This small molecule binds to this protein.
Small molecule (SMILES): CC(C)[C@H](NC(=O)[C@@H](NC(=O)[C@H](C)NC(=O)[C@@H]1CCCN1C(=O)[C@@H](N)Cc1ccccc1)[C@@H](C)OP(=O)(O)O)C(=O)O

Binding-site contacts:
Ligand atom CB contacts residue ASN231 of chain 2.A at 3.5 Å.
Ligand atom P contacts residue ARG134 of chain 2.A at 3.8 Å.
Ligand atom CG2 contacts residue GLY176 of chain 2.A at 3.5 Å.
Ligand atom P contacts residue ARG61 of chain 2.A at 3.5 Å.
Ligand atom N contacts residue ASN231 of chain 2.A at 2.8 Å (h-bond).
Ligand atom CG1 contacts residue LEU179 of chain 2.A at 3.7 Å (hydrophobic).
Ligand atom CD2 contacts residue ARG65 of chain 2.A at 3.0 Å.
Ligand atom CA contacts residue ASN180 of chain 2.A at 3.2 Å.
Ligand atom CA contacts residue ASN231 of chain 2.A at 3.5 Å.
Ligand atom CE2 contacts residue ARG65 of chain 2.A at 3.5 Å.
Ligand atom O2P contacts residue ARG134 of chain 2.A at 2.9 Å (salt-bridge).
Ligand atom CB contacts residue ASN180 of chain 2.A at 3.2 Å.
Ligand atom P contacts residue TYR135 of chain 2.A at 3.6 Å.
Ligand atom N contacts residue ASN180 of chain 2.A at 3.0 Å (h-bond).
Ligand atom CG2 contacts residue ASN180 of chain 2.A at 3.6 Å.
Ligand atom OXT contacts residue O4R1 of chain 2.E at 3.5 Å.
Ligand atom C contacts residue LYS54 of chain 2.A at 3.3 Å.
Ligand atom O2P contacts residue ARG61 of chain 2.A at 2.9 Å (salt-bridge).
Ligand atom P contacts residue LYS54 of chain 2.A at 3.7 Å.
Ligand atom O contacts residue LYS54 of chain 2.A at 2.8 Å (salt-bridge).
Ligand atom O3P contacts residue TYR135 of chain 2.A at 2.5 Å (h-bond).
Ligand atom C contacts residue LYS127 of chain 2.A at 3.8 Å.
Ligand atom O contacts residue ASN180 of chain 2.A at 2.8 Å (h-bond).
Ligand atom O contacts residue LEU179 of chain 2.A at 3.5 Å.
Ligand atom O3P contacts residue LYS54 of chain 2.A at 2.6 Å (salt-bridge).
Ligand atom CG1 contacts residue LEU227 of chain 2.A at 3.6 Å (hydrophobic).
Ligand atom O contacts residue ASN231 of chain 2.A at 2.9 Å (h-bond).
Ligand atom OXT contacts residue LYS54 of chain 2.A at 3.7 Å.
Ligand atom CG2 contacts residue VAL183 of chain 2.A at 3.8 Å (hydrophobic).
Ligand atom CG2 contacts residue ARG134 of chain 2.A at 3.8 Å.
Ligand atom CB contacts residue LEU227 of chain 2.A at 3.8 Å (hydrophobic).
Ligand atom O1P contacts residue LYS54 of chain 2.A at 3.8 Å.
Ligand atom CB contacts residue ASN231 of chain 2.A at 3.6 Å.
Ligand atom O contacts residue VAL183 of chain 2.A at 3.5 Å.
Ligand atom C contacts residue ASN180 of chain 2.A at 3.5 Å.
Ligand atom O contacts residue LYS127 of chain 2.A at 2.9 Å (salt-bridge).
Ligand atom C contacts residue ASN231 of chain 2.A at 3.5 Å.
Ligand atom O1P contacts residue ARG61 of chain 2.A at 2.9 Å (salt-bridge).
Ligand atom O3P contacts residue ARG134 of chain 2.A at 2.9 Å (salt-bridge).
Ligand atom CA contacts residue ASN231 of chain 2.A at 3.7 Å.

Sequence of chain 2.A:
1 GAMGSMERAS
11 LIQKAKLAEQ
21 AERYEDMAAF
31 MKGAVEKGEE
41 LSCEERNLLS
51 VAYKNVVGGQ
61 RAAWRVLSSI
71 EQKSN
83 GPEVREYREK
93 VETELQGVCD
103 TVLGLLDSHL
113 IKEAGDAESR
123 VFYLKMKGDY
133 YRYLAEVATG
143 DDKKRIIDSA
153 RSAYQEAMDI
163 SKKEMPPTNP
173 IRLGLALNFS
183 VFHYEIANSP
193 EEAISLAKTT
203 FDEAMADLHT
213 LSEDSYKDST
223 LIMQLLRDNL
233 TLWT